A protein and the small-molecule ligand that binds it are described below.
Small molecule (SMILES): CC(=O)N[C@@H]1[C@@H](O)[C@H](O)[C@@H](CO)O[C@H]1O

Binding-site contacts:
Ligand atom O7 contacts residue ASP796 of chain 1.A at 3.6 Å.
Ligand atom N2 contacts residue ASN709 of chain 1.C at 2.8 Å (h-bond).
Ligand atom C7 contacts residue ASN709 of chain 1.C at 3.0 Å.
Ligand atom O7 contacts residue ASN709 of chain 1.C at 2.7 Å (h-bond).
Ligand atom C1 contacts residue ASN709 of chain 1.C at 1.4 Å.
Ligand atom C8 contacts residue GLY1131 of chain 1.C at 3.8 Å.
Ligand atom C8 contacts residue ASN709 of chain 1.C at 4.2 Å.
Ligand atom C2 contacts residue ASN709 of chain 1.C at 2.4 Å.
Ligand atom O5 contacts residue ASP796 of chain 1.A at 4.1 Å.
Ligand atom C8 contacts residue ILE1130 of chain 1.C at 4.2 Å (hydrophobic).
Ligand atom C3 contacts residue ASN709 of chain 1.C at 3.8 Å.
Ligand atom C4 contacts residue ASN709 of chain 1.C at 4.2 Å.
Ligand atom O5 contacts residue ASN709 of chain 1.C at 2.4 Å (h-bond).
Ligand atom C1 contacts residue ASP796 of chain 1.A at 4.0 Å.
Ligand atom C5 contacts residue ASN709 of chain 1.C at 3.7 Å.

Sequence of chain 1.C:
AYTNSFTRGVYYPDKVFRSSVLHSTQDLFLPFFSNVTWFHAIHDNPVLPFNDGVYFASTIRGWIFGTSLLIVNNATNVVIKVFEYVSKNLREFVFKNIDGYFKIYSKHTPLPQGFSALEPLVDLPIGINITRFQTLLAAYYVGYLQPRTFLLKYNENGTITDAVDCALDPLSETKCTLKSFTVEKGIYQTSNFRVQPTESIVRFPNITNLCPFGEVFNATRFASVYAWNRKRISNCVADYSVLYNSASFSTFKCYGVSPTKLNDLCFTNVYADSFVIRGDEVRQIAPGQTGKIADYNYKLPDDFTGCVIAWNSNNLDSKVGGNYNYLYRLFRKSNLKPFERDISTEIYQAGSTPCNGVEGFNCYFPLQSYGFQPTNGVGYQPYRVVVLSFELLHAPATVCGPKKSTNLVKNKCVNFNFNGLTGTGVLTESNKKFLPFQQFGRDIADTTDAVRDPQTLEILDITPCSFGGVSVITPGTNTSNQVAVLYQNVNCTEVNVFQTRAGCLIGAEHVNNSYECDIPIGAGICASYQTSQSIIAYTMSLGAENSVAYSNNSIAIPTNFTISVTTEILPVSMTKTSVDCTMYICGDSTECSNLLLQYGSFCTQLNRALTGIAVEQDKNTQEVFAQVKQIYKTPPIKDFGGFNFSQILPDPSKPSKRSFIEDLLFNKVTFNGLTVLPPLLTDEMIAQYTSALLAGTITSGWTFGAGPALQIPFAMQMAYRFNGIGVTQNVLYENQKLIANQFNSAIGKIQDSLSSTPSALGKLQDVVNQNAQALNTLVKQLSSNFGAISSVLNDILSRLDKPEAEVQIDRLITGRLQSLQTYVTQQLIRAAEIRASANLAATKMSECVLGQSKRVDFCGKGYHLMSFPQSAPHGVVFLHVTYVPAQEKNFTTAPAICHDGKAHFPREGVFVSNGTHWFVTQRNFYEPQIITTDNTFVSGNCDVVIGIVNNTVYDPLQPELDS

Sequence of chain 1.A:
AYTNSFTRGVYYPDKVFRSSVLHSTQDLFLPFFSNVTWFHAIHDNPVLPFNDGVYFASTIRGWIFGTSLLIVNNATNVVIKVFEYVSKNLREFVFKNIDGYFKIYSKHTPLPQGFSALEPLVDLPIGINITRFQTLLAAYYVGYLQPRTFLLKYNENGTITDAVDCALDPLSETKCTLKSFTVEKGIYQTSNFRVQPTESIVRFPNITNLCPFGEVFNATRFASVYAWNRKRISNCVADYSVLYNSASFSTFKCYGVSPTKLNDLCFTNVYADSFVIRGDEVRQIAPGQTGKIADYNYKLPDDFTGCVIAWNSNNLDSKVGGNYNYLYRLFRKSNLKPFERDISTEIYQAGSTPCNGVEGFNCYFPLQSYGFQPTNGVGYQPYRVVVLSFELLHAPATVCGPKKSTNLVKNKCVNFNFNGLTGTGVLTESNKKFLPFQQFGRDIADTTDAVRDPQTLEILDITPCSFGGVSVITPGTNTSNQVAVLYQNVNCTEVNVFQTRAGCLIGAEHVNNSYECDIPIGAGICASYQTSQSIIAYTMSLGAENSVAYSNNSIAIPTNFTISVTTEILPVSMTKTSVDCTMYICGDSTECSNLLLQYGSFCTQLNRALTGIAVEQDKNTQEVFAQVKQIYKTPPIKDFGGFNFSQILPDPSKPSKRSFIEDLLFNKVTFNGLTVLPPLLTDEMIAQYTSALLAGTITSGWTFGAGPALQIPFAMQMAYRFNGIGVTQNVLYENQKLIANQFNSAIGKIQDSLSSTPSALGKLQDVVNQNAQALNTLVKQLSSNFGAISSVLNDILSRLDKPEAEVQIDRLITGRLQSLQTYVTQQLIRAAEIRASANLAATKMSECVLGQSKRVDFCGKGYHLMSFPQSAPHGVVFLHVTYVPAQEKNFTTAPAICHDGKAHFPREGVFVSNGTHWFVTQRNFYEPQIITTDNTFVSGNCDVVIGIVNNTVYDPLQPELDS